Binding-site contacts:
Ligand atom C5 contacts residue TYR127 of chain 1.A at 4.3 Å (hydrophobic).
Ligand atom S contacts residue THR195 of chain 1.A at 3.8 Å.
Ligand atom C4 contacts residue ALA194 of chain 1.A at 3.6 Å (hydrophobic).
Ligand atom S contacts residue HIS91 of chain 1.A at 4.0 Å.
Ligand atom S1 contacts residue VAL118 of chain 1.A at 3.8 Å.
Ligand atom N contacts residue HIS91 of chain 1.A at 3.3 Å (h-bond).
Ligand atom N3 contacts residue THR195 of chain 1.A at 3.8 Å.
Ligand atom O2 contacts residue VAL118 of chain 1.A at 3.8 Å.
Ligand atom O2 contacts residue HIS116 of chain 1.A at 3.4 Å (h-bond).
Ligand atom O1 contacts residue ALA194 of chain 1.A at 3.5 Å.
Ligand atom O1 contacts residue ZN1 of chain 1.D at 4.0 Å.
Ligand atom O2 contacts residue VAL139 of chain 1.A at 3.8 Å.
Ligand atom O1 contacts residue SER193 of chain 1.A at 4.0 Å.
Ligand atom N3 contacts residue THR196 of chain 1.A at 3.3 Å (h-bond).
Ligand atom C9 contacts residue THR196 of chain 1.A at 3.6 Å.
Ligand atom C8 contacts residue ALA194 of chain 1.A at 4.0 Å (hydrophobic).
Ligand atom C5 contacts residue PRO198 of chain 1.A at 4.2 Å (hydrophobic).
Ligand atom C7 contacts residue LEU137 of chain 1.A at 4.1 Å (hydrophobic).
Ligand atom N contacts residue HIS93 of chain 1.A at 3.4 Å (h-bond).
Ligand atom C7 contacts residue TYR127 of chain 1.A at 3.0 Å (hydrophobic).
Ligand atom C2 contacts residue THR195 of chain 1.A at 4.2 Å.
Ligand atom O1 contacts residue TRP205 of chain 1.A at 3.4 Å.
Ligand atom O2 contacts residue ZN1 of chain 1.D at 3.0 Å.
Ligand atom O2 contacts residue TRP205 of chain 1.A at 4.1 Å.
Ligand atom N contacts residue GLU103 of chain 1.A at 4.2 Å.
Ligand atom S contacts residue HIS116 of chain 1.A at 3.9 Å.
Ligand atom C8 contacts residue TYR127 of chain 1.A at 4.2 Å (hydrophobic).
Ligand atom S contacts residue ZN1 of chain 1.D at 3.0 Å.
Ligand atom O1 contacts residue THR195 of chain 1.A at 3.0 Å (h-bond).
Ligand atom N3 contacts residue ALA194 of chain 1.A at 3.5 Å.
Ligand atom O2 contacts residue HIS91 of chain 1.A at 3.3 Å.
Ligand atom C2 contacts residue ZN1 of chain 1.D at 4.3 Å.
Ligand atom N contacts residue HIS116 of chain 1.A at 3.4 Å (h-bond).
Ligand atom C4 contacts residue THR196 of chain 1.A at 3.3 Å.
Ligand atom N contacts residue THR195 of chain 1.A at 2.8 Å (h-bond).
Ligand atom N contacts residue ZN1 of chain 1.D at 2.0 Å.
Ligand atom C5 contacts residue ALA194 of chain 1.A at 4.3 Å (hydrophobic).
Ligand atom C2 contacts residue ALA194 of chain 1.A at 4.1 Å (hydrophobic).
Ligand atom C9 contacts residue ALA194 of chain 1.A at 3.4 Å (hydrophobic).
Ligand atom C6 contacts residue TYR127 of chain 1.A at 3.0 Å (hydrophobic).

Sequence of chain 1.A:
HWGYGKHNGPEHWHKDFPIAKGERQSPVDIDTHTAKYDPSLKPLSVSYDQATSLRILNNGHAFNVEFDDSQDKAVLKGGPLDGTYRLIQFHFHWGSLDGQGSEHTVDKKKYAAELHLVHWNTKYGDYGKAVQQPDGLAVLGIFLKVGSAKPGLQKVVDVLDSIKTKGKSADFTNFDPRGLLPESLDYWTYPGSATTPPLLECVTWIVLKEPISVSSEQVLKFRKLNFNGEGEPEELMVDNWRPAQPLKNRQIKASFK

A small-molecule ligand and the protein it binds are described below.
Small molecule (SMILES): NS(=O)(=O)c1nc2ccccc2s1